Sequence of chain 1.E:
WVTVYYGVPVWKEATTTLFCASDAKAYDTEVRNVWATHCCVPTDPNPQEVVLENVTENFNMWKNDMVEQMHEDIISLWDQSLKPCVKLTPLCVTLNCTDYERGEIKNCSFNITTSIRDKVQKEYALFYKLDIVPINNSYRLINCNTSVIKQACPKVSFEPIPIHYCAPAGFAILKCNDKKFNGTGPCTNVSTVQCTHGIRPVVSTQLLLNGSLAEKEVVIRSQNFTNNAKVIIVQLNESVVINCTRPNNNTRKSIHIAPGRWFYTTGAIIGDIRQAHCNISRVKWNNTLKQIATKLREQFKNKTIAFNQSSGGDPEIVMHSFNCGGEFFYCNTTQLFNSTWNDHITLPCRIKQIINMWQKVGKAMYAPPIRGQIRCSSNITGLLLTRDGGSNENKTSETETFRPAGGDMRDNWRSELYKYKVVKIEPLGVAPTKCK

Binding-site contacts:
Ligand atom C5 contacts residue GLN322 of chain 1.E at 3.6 Å.
Ligand atom C6 contacts residue GLN322 of chain 1.E at 4.3 Å.
Ligand atom C8 contacts residue GLU269 of chain 1.E at 3.9 Å.
Ligand atom C1 contacts residue LYS247 of chain 1.E at 3.7 Å.
Ligand atom C4 contacts residue ASN268 of chain 1.E at 4.3 Å.
Ligand atom C8 contacts residue ASN268 of chain 1.E at 3.7 Å.
Ligand atom C3 contacts residue ASN268 of chain 1.E at 3.9 Å.
Ligand atom N2 contacts residue ASN268 of chain 1.E at 2.9 Å (h-bond).
Ligand atom C1 contacts residue GLU248 of chain 1.E at 4.4 Å.
Ligand atom O7 contacts residue ASN268 of chain 1.E at 4.0 Å.
Ligand atom C5 contacts residue ASN268 of chain 1.E at 3.8 Å.
Ligand atom C1 contacts residue GLN322 of chain 1.E at 3.6 Å.
Ligand atom C1 contacts residue ASN268 of chain 1.E at 1.5 Å.
Ligand atom O5 contacts residue GLU248 of chain 1.E at 3.8 Å.
Ligand atom O5 contacts residue ASN268 of chain 1.E at 2.5 Å (h-bond).
Ligand atom C2 contacts residue ASN268 of chain 1.E at 2.5 Å.
Ligand atom O5 contacts residue LYS247 of chain 1.E at 3.3 Å (salt-bridge).
Ligand atom C7 contacts residue ASN268 of chain 1.E at 3.6 Å.
Ligand atom O5 contacts residue GLN322 of chain 1.E at 3.6 Å (h-bond).
Ligand atom N2 contacts residue GLU269 of chain 1.E at 4.2 Å.
Ligand atom C2 contacts residue LYS247 of chain 1.E at 4.3 Å.
Ligand atom C5 contacts residue LYS247 of chain 1.E at 4.5 Å.

The small molecule below binds the protein below.
Small molecule (SMILES): CC(=O)N[C@@H]1[C@@H](O)[C@H](O)[C@@H](CO)O[C@H]1O